The protein below binds the small molecule below.
Small molecule (SMILES): CCCC(=O)O

Sequence of chain 1.B:
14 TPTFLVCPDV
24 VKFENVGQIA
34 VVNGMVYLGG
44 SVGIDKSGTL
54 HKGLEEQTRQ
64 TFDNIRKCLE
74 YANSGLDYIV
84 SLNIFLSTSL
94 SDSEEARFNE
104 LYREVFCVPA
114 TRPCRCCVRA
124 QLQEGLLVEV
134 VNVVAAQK

Sequence of chain 1.C:
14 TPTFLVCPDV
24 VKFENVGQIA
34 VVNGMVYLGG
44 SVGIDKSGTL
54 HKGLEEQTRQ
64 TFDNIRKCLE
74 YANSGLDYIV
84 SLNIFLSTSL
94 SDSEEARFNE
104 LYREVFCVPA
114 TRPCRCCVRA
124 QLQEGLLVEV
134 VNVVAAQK

Binding-site contacts:
Ligand atom O2 contacts residue GLN126 of chain 1.C at 3.3 Å (h-bond).
Ligand atom O2 contacts residue CYS120 of chain 1.B at 3.5 Å.
Ligand atom O2 contacts residue ARG118 of chain 1.B at 2.8 Å (salt-bridge).
Ligand atom C4 contacts residue VAL29 of chain 1.C at 3.6 Å (hydrophobic).
Ligand atom C1 contacts residue GLY43 of chain 1.C at 3.2 Å.
Ligand atom C2 contacts residue GLY43 of chain 1.C at 4.1 Å.
Ligand atom C4 contacts residue GLN126 of chain 1.C at 4.1 Å.
Ligand atom C4 contacts residue ARG118 of chain 1.B at 3.5 Å.
Ligand atom C3 contacts residue GLN126 of chain 1.C at 4.3 Å.
Ligand atom O1 contacts residue VAL29 of chain 1.C at 3.5 Å.
Ligand atom O1 contacts residue CYS120 of chain 1.B at 3.4 Å (h-bond).
Ligand atom C4 contacts residue CYS119 of chain 1.B at 4.2 Å (hydrophobic).
Ligand atom C1 contacts residue SER44 of chain 1.C at 4.5 Å.
Ligand atom C1 contacts residue VAL29 of chain 1.C at 4.4 Å (hydrophobic).
Ligand atom C1 contacts residue ARG118 of chain 1.B at 4.5 Å.
Ligand atom C1 contacts residue GLU132 of chain 1.C at 3.8 Å.
Ligand atom C4 contacts residue CYS120 of chain 1.B at 3.8 Å (hydrophobic).
Ligand atom O1 contacts residue ARG118 of chain 1.B at 2.9 Å (salt-bridge).
Ligand atom C2 contacts residue ARG118 of chain 1.B at 3.6 Å.
Ligand atom C2 contacts residue CYS119 of chain 1.B at 4.0 Å (hydrophobic).
Ligand atom C2 contacts residue GLU132 of chain 1.C at 3.8 Å.
Ligand atom O2 contacts residue VAL29 of chain 1.C at 4.4 Å.
Ligand atom C3 contacts residue VAL29 of chain 1.C at 3.5 Å (hydrophobic).
Ligand atom C2 contacts residue VAL29 of chain 1.C at 3.6 Å (hydrophobic).
Ligand atom O1 contacts residue CYS119 of chain 1.B at 3.3 Å.
Ligand atom C1 contacts residue PHE26 of chain 1.C at 3.7 Å (hydrophobic).